A small-molecule ligand and the protein it binds are described below.
Small molecule (SMILES): CC1=C[C@H](O)OC1=O

Sequence of chain 1.A:
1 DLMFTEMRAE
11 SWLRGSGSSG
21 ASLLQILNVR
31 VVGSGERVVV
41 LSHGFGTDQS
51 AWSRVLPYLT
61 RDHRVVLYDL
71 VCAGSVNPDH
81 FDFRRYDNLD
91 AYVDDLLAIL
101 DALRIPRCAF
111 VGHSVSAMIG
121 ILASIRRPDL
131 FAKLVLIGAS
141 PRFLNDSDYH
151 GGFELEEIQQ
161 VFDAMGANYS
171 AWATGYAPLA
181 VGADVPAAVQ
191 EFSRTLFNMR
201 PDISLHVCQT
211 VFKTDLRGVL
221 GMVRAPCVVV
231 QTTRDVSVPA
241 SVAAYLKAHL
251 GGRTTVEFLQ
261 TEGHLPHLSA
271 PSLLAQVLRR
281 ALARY

Binding-site contacts:
Ligand atom C4 contacts residue PHE212 of chain 1.A at 4.3 Å (hydrophobic).
Ligand atom C5 contacts residue SER114 of chain 1.A at 4.1 Å.
Ligand atom C2 contacts residue PHE45 of chain 1.A at 4.1 Å (hydrophobic).
Ligand atom C3 contacts residue TYR176 of chain 1.A at 3.6 Å (hydrophobic).
Ligand atom C2 contacts residue PHE212 of chain 1.A at 4.2 Å (hydrophobic).
Ligand atom O3 contacts residue CYS208 of chain 1.A at 4.0 Å.
Ligand atom C2 contacts residue CYS208 of chain 1.A at 4.3 Å (hydrophobic).
Ligand atom C3 contacts residue PHE212 of chain 1.A at 3.7 Å (hydrophobic).
Ligand atom C4 contacts residue TYR176 of chain 1.A at 4.2 Å (hydrophobic).
Ligand atom O1 contacts residue VAL211 of chain 1.A at 3.9 Å.
Ligand atom O1 contacts residue PHE45 of chain 1.A at 3.6 Å.
Ligand atom O2 contacts residue CYS208 of chain 1.A at 3.5 Å (h-bond).
Ligand atom O3 contacts residue PHE212 of chain 1.A at 3.8 Å.
Ligand atom C2 contacts residue TYR176 of chain 1.A at 3.5 Å (hydrophobic).
Ligand atom C5 contacts residue SER237 of chain 1.A at 3.9 Å.
Ligand atom O2 contacts residue PHE45 of chain 1.A at 3.4 Å.
Ligand atom C5 contacts residue PHE143 of chain 1.A at 4.1 Å (hydrophobic).
Ligand atom C1 contacts residue PHE45 of chain 1.A at 3.9 Å (hydrophobic).
Ligand atom O3 contacts residue TYR176 of chain 1.A at 4.2 Å.
Ligand atom C5 contacts residue HIS264 of chain 1.A at 4.1 Å.